Binding-site contacts:
Ligand atom C6 contacts residue THR353 of chain 1.A at 3.9 Å.
Ligand atom C7 contacts residue ASN351 of chain 1.A at 4.2 Å.
Ligand atom C2 contacts residue ASN351 of chain 1.A at 2.7 Å.
Ligand atom C3 contacts residue ASN351 of chain 1.A at 4.0 Å.
Ligand atom O5 contacts residue ASN351 of chain 1.A at 2.4 Å (h-bond).
Ligand atom N2 contacts residue ASN351 of chain 1.A at 3.1 Å (h-bond).
Ligand atom C8 contacts residue LEU344 of chain 1.A at 3.7 Å (hydrophobic).
Ligand atom C1 contacts residue ASN351 of chain 1.A at 1.5 Å.
Ligand atom N2 contacts residue LEU344 of chain 1.A at 4.2 Å.
Ligand atom C7 contacts residue LEU344 of chain 1.A at 4.4 Å (hydrophobic).
Ligand atom C4 contacts residue ASN351 of chain 1.A at 4.3 Å.
Ligand atom C5 contacts residue ASN351 of chain 1.A at 3.7 Å.

Sequence of chain 1.A:
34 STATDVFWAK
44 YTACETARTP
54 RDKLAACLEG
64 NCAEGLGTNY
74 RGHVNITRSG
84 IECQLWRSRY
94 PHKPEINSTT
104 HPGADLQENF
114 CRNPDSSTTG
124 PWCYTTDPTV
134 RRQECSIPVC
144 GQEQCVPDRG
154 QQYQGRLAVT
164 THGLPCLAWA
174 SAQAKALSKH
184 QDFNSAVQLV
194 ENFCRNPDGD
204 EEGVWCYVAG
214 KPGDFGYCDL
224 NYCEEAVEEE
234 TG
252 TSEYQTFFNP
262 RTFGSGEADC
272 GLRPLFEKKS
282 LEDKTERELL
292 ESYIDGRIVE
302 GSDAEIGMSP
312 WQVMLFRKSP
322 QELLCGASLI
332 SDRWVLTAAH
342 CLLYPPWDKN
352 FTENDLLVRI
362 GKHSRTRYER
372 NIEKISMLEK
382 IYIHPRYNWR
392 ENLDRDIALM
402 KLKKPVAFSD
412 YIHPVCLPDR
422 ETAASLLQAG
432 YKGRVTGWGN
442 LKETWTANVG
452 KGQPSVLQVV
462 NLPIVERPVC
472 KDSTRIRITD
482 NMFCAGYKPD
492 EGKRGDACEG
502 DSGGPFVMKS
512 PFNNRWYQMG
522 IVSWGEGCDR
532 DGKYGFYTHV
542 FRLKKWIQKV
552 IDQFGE

This protein binds this small molecule.
Small molecule (SMILES): CC(=O)N[C@@H]1[C@@H](O)[C@H](O)[C@@H](CO)O[C@H]1O